The small molecule below binds the protein below.
Small molecule (SMILES): NS(=O)(=O)c1cccc2c1C(=O)C(Nc1ccccc1N1CCNCC1)=CC2=O

Binding-site contacts:
Ligand atom C19 contacts residue MET49 of chain 1.A at 3.7 Å (hydrophobic).
Ligand atom N29 contacts residue CYS44 of chain 1.A at 3.4 Å (h-bond).
Ligand atom C19 contacts residue GLN189 of chain 1.A at 3.8 Å.
Ligand atom C9 contacts residue HIS41 of chain 1.A at 3.2 Å.
Ligand atom C17 contacts residue MET49 of chain 1.A at 3.8 Å (hydrophobic).
Ligand atom C18 contacts residue MET165 of chain 1.A at 3.8 Å (hydrophobic).
Ligand atom C7 contacts residue HIS41 of chain 1.A at 3.3 Å.
Ligand atom C10 contacts residue CYS145 of chain 1.A at 3.3 Å (hydrophobic).
Ligand atom C26 contacts residue ASN142 of chain 1.A at 3.2 Å.
Ligand atom N15 contacts residue HIS164 of chain 1.A at 2.6 Å (h-bond).
Ligand atom O13 contacts residue SER46 of chain 1.A at 3.9 Å.
Ligand atom O12 contacts residue MET49 of chain 1.A at 3.6 Å (h-bond).
Ligand atom O12 contacts residue HIS41 of chain 1.A at 3.3 Å (h-bond).
Ligand atom C6 contacts residue GLY143 of chain 1.A at 3.9 Å.
Ligand atom O28 contacts residue HIS41 of chain 1.A at 3.4 Å.
Ligand atom N15 contacts residue CYS145 of chain 1.A at 3.5 Å (h-bond).
Ligand atom C17 contacts residue HIS41 of chain 1.A at 3.8 Å.
Ligand atom N29 contacts residue SER46 of chain 1.A at 3.2 Å (h-bond).
Ligand atom O12 contacts residue CYS44 of chain 1.A at 3.5 Å (h-bond).
Ligand atom C8 contacts residue HIS164 of chain 1.A at 3.8 Å.
Ligand atom O14 contacts residue GLY143 of chain 1.A at 3.0 Å (h-bond).
Ligand atom C17 contacts residue MET165 of chain 1.A at 3.8 Å (hydrophobic).
Ligand atom C8 contacts residue HIS41 of chain 1.A at 2.9 Å.
Ligand atom N15 contacts residue HIS41 of chain 1.A at 2.9 Å (h-bond).
Ligand atom C1 contacts residue THR26 of chain 1.A at 3.6 Å.
Ligand atom C24 contacts residue ASN142 of chain 1.A at 3.2 Å.
Ligand atom N29 contacts residue THR45 of chain 1.A at 3.2 Å.
Ligand atom C20 contacts residue GLN189 of chain 1.A at 3.4 Å.
Ligand atom C16 contacts residue HIS164 of chain 1.A at 3.2 Å.
Ligand atom C17 contacts residue HIS164 of chain 1.A at 3.4 Å.
Ligand atom O14 contacts residue SER144 of chain 1.A at 3.4 Å (h-bond).
Ligand atom C18 contacts residue MET49 of chain 1.A at 3.4 Å (hydrophobic).
Ligand atom N25 contacts residue ASN142 of chain 1.A at 2.8 Å (h-bond).
Ligand atom N29 contacts residue THR25 of chain 1.A at 3.4 Å (h-bond).
Ligand atom O14 contacts residue CYS145 of chain 1.A at 3.1 Å (h-bond).
Ligand atom C2 contacts residue THR25 of chain 1.A at 3.5 Å.
Ligand atom C8 contacts residue CYS145 of chain 1.A at 3.4 Å (hydrophobic).
Ligand atom C6 contacts residue THR26 of chain 1.A at 3.5 Å.
Ligand atom O13 contacts residue MET49 of chain 1.A at 3.5 Å.
Ligand atom C9 contacts residue CYS145 of chain 1.A at 2.4 Å (hydrophobic).

Sequence of chain 1.A:
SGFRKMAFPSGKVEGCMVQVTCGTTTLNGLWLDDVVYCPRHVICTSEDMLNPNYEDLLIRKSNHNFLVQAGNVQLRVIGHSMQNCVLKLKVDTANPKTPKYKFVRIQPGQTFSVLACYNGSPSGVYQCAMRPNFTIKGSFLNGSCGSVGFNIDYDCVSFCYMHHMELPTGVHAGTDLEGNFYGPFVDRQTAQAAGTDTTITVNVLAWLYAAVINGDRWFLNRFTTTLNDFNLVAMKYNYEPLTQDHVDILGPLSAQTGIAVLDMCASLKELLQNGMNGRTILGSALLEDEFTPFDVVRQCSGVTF